This protein binds this small molecule.
Small molecule (SMILES): CC[C@H](C)[C@H](NC(=O)[C@H](C)NC(=O)CNC(=O)CN)C(=O)N[C@@H](CO)C(=O)O

Sequence of chain 1.A:
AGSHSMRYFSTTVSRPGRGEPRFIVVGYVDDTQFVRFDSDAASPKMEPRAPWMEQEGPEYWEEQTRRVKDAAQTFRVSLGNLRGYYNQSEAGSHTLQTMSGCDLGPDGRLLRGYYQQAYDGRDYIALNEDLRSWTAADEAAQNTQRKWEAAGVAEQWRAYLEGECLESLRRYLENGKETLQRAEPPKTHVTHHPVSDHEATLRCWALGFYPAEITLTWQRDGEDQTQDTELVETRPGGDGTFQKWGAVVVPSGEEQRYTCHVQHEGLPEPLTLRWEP

Binding-site contacts:
Ligand atom CB contacts residue LEU82 of chain 1.A at 3.5 Å (hydrophobic).
Ligand atom O contacts residue TRP148 of chain 1.A at 3.0 Å (h-bond).
Ligand atom O contacts residue THR74 of chain 1.A at 2.7 Å (h-bond).
Ligand atom C contacts residue THR144 of chain 1.A at 3.7 Å.
Ligand atom CA contacts residue ASP70 of chain 1.A at 3.8 Å.
Ligand atom OG contacts residue GLN117 of chain 1.A at 3.1 Å (h-bond).
Ligand atom CA contacts residue THR74 of chain 1.A at 3.9 Å.
Ligand atom OXT contacts residue THR144 of chain 1.A at 2.8 Å (h-bond).
Ligand atom C contacts residue MYR1 of chain 1.KA at 3.0 Å.
Ligand atom CA contacts residue SER78 of chain 1.A at 3.7 Å.
Ligand atom CB contacts residue THR144 of chain 1.A at 3.6 Å.
Ligand atom C contacts residue TRP148 of chain 1.A at 3.7 Å (hydrophobic).
Ligand atom CB contacts residue SER78 of chain 1.A at 3.7 Å.
Ligand atom CA contacts residue THR74 of chain 1.A at 3.8 Å.
Ligand atom OXT contacts residue LYS147 of chain 1.A at 3.6 Å.
Ligand atom O contacts residue ASP70 of chain 1.A at 3.5 Å (salt-bridge).
Ligand atom CG2 contacts residue VAL77 of chain 1.A at 3.6 Å (hydrophobic).
Ligand atom C contacts residue ASP70 of chain 1.A at 3.5 Å.
Ligand atom CA contacts residue THR144 of chain 1.A at 3.8 Å.
Ligand atom OG contacts residue TRP148 of chain 1.A at 3.7 Å.
Ligand atom CB contacts residue TRP148 of chain 1.A at 3.8 Å (hydrophobic).
Ligand atom C contacts residue THR74 of chain 1.A at 3.8 Å.
Ligand atom CG1 contacts residue VAL77 of chain 1.A at 3.7 Å (hydrophobic).
Ligand atom C contacts residue SER78 of chain 1.A at 3.8 Å.
Ligand atom O contacts residue TYR85 of chain 1.A at 3.4 Å (h-bond).
Ligand atom O contacts residue TRP148 of chain 1.A at 3.8 Å.
Ligand atom C contacts residue TYR85 of chain 1.A at 3.5 Å (hydrophobic).
Ligand atom C contacts residue THR74 of chain 1.A at 3.7 Å.
Ligand atom OXT contacts residue TYR85 of chain 1.A at 2.7 Å (h-bond).
Ligand atom O contacts residue MYR1 of chain 1.KA at 3.0 Å.
Ligand atom N contacts residue THR74 of chain 1.A at 3.9 Å.
Ligand atom N contacts residue SER78 of chain 1.A at 3.0 Å (h-bond).
Ligand atom O contacts residue THR74 of chain 1.A at 3.4 Å.
Ligand atom O contacts residue ASN81 of chain 1.A at 2.9 Å (h-bond).
Ligand atom C contacts residue LYS147 of chain 1.A at 3.7 Å.
Ligand atom CA contacts residue MYR1 of chain 1.KA at 2.4 Å.
Ligand atom CB contacts residue VAL153 of chain 1.A at 3.9 Å (hydrophobic).
Ligand atom N contacts residue MYR1 of chain 1.KA at 1.4 Å.
Ligand atom O contacts residue LYS147 of chain 1.A at 3.0 Å (salt-bridge).
Ligand atom CG2 contacts residue ASN81 of chain 1.A at 3.2 Å.